Sequence of chain 21.A:
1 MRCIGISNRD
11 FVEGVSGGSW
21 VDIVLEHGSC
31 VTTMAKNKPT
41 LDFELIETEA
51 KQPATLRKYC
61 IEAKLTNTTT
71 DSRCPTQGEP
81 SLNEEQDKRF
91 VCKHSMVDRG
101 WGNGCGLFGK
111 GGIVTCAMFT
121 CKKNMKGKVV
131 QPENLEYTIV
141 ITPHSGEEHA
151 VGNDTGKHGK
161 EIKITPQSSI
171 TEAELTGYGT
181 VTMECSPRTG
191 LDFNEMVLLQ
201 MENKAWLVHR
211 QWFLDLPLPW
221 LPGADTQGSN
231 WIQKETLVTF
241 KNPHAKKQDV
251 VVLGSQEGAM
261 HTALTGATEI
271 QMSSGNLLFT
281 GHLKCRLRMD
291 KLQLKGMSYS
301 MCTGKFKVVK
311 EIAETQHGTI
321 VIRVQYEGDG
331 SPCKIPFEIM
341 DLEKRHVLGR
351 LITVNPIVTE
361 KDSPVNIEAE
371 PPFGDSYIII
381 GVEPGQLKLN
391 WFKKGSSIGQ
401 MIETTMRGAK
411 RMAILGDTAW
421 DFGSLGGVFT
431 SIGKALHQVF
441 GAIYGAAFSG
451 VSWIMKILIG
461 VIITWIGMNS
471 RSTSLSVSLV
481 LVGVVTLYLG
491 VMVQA

This protein binds this small molecule.
Small molecule (SMILES): CC(=O)N[C@@H]1[C@@H](O)[C@H](O)[C@@H](CO)O[C@H]1O

Binding-site contacts:
Ligand atom O5 contacts residue ASN67 of chain 21.A at 2.4 Å (h-bond).
Ligand atom C8 contacts residue MET118 of chain 21.A at 4.3 Å (hydrophobic).
Ligand atom C7 contacts residue ASN67 of chain 21.A at 3.7 Å.
Ligand atom C4 contacts residue ASN67 of chain 21.A at 4.2 Å.
Ligand atom C3 contacts residue ASN67 of chain 21.A at 3.8 Å.
Ligand atom N2 contacts residue ASN67 of chain 21.A at 2.9 Å (h-bond).
Ligand atom C5 contacts residue ASN67 of chain 21.A at 3.7 Å.
Ligand atom O7 contacts residue ASN67 of chain 21.A at 4.1 Å.
Ligand atom C1 contacts residue ASN67 of chain 21.A at 1.4 Å.
Ligand atom C8 contacts residue PHE90 of chain 21.A at 3.9 Å (hydrophobic).
Ligand atom C2 contacts residue ASN67 of chain 21.A at 2.5 Å.
Ligand atom C8 contacts residue ASN67 of chain 21.A at 4.2 Å.